A small-molecule ligand and the protein it binds are described below.
Small molecule (SMILES): CC(=O)N[C@@H]1[C@@H](O)[C@H](O)[C@@H](CO)O[C@H]1O

Binding-site contacts:
Ligand atom N2 contacts residue SER402 of chain 1.C at 3.3 Å (h-bond).
Ligand atom C8 contacts residue PHE373 of chain 1.C at 3.5 Å (hydrophobic).
Ligand atom O4 contacts residue SER402 of chain 1.C at 4.3 Å.
Ligand atom C7 contacts residue ASN374 of chain 1.C at 3.2 Å.
Ligand atom C1 contacts residue ASN374 of chain 1.C at 1.4 Å.
Ligand atom C8 contacts residue LEU399 of chain 1.C at 4.1 Å (hydrophobic).
Ligand atom O7 contacts residue PHE373 of chain 1.C at 4.1 Å.
Ligand atom C5 contacts residue SER402 of chain 1.C at 3.8 Å.
Ligand atom C2 contacts residue ASN374 of chain 1.C at 2.5 Å.
Ligand atom C2 contacts residue SER402 of chain 1.C at 3.9 Å.
Ligand atom O3 contacts residue SER402 of chain 1.C at 4.4 Å.
Ligand atom O7 contacts residue ASN374 of chain 1.C at 2.7 Å (h-bond).
Ligand atom C3 contacts residue SER402 of chain 1.C at 3.4 Å.
Ligand atom C7 contacts residue PHE373 of chain 1.C at 4.2 Å (hydrophobic).
Ligand atom C7 contacts residue GLY370 of chain 1.C at 4.0 Å.
Ligand atom C7 contacts residue SER402 of chain 1.C at 4.1 Å.
Ligand atom C4 contacts residue SER402 of chain 1.C at 4.1 Å.
Ligand atom O4 contacts residue ASN401 of chain 1.C at 4.5 Å.
Ligand atom C4 contacts residue ASN374 of chain 1.C at 4.1 Å.
Ligand atom O6 contacts residue ASN374 of chain 1.C at 4.4 Å.
Ligand atom C5 contacts residue ASN374 of chain 1.C at 3.6 Å.
Ligand atom C8 contacts residue PHE369 of chain 1.C at 4.2 Å (hydrophobic).
Ligand atom O7 contacts residue PHE369 of chain 1.C at 3.6 Å.
Ligand atom O5 contacts residue SER402 of chain 1.C at 4.3 Å.
Ligand atom C1 contacts residue SER402 of chain 1.C at 3.9 Å.
Ligand atom O3 contacts residue ASN401 of chain 1.C at 4.5 Å.
Ligand atom O7 contacts residue GLY370 of chain 1.C at 3.0 Å.
Ligand atom O5 contacts residue ASN374 of chain 1.C at 2.2 Å (h-bond).
Ligand atom C8 contacts residue ASN374 of chain 1.C at 4.5 Å.
Ligand atom C7 contacts residue PHE369 of chain 1.C at 4.3 Å (hydrophobic).
Ligand atom C8 contacts residue SER402 of chain 1.C at 4.2 Å.
Ligand atom C3 contacts residue ASN374 of chain 1.C at 3.8 Å.
Ligand atom N2 contacts residue ASN374 of chain 1.C at 3.1 Å (h-bond).

Sequence of chain 1.C:
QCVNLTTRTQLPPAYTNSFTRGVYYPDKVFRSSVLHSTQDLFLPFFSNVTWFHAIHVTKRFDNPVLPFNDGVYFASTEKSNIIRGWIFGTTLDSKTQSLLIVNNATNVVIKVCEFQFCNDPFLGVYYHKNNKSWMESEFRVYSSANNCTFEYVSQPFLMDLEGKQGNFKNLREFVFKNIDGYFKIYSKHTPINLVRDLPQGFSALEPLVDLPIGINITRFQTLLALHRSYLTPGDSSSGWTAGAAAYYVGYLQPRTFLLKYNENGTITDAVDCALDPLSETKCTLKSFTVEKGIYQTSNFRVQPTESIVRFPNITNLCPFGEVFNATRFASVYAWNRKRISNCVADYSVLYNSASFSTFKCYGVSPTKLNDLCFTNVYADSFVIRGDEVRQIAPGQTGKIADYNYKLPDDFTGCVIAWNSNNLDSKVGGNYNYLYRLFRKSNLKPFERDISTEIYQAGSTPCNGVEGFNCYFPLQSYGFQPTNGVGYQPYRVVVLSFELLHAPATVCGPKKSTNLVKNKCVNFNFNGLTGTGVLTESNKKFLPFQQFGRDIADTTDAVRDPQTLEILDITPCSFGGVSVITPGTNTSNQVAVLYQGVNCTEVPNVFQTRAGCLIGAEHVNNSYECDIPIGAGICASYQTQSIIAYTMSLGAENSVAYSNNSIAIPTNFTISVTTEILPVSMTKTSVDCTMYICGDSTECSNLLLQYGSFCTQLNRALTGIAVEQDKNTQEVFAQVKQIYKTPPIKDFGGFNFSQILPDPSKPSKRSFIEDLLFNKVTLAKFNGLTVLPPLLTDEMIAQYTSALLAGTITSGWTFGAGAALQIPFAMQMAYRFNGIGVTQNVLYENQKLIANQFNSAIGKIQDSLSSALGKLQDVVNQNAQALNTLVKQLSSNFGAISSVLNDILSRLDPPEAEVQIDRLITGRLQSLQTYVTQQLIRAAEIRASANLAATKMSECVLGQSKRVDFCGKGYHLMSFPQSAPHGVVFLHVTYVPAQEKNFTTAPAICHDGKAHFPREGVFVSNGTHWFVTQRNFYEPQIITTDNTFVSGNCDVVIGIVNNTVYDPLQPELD